Sequence of chain 27.A:
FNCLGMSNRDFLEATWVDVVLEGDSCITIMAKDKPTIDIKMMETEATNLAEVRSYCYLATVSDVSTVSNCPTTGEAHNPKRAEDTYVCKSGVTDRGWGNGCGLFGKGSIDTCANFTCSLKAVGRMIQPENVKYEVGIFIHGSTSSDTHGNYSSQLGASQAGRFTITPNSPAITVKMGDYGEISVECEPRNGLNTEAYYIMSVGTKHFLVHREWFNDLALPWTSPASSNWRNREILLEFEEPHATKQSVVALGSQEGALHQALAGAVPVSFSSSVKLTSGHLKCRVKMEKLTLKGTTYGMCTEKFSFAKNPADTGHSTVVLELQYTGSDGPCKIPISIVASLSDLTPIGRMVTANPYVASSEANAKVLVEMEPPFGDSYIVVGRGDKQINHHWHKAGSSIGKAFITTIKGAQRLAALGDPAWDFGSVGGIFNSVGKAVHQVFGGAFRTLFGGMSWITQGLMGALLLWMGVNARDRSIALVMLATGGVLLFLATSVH

The small molecule below binds the protein below.
Small molecule (SMILES): CC(=O)N[C@@H]1[C@@H](O)[C@H](O)[C@@H](CO)O[C@H]1O

Binding-site contacts:
Ligand atom C1 contacts residue ASN118 of chain 27.A at 1.4 Å.
Ligand atom O5 contacts residue THR89 of chain 27.A at 4.5 Å.
Ligand atom C6 contacts residue PHE119 of chain 27.A at 4.2 Å (hydrophobic).
Ligand atom O7 contacts residue ASP67 of chain 27.A at 2.8 Å (salt-bridge).
Ligand atom C8 contacts residue SER66 of chain 27.A at 3.3 Å.
Ligand atom C7 contacts residue ASP67 of chain 27.A at 3.3 Å.
Ligand atom C7 contacts residue TYR90 of chain 27.A at 4.2 Å (hydrophobic).
Ligand atom C8 contacts residue ASP67 of chain 27.A at 3.3 Å.
Ligand atom C5 contacts residue THR120 of chain 27.A at 4.0 Å.
Ligand atom C4 contacts residue ASN118 of chain 27.A at 4.2 Å.
Ligand atom O7 contacts residue ASN118 of chain 27.A at 4.3 Å.
Ligand atom C7 contacts residue ASN118 of chain 27.A at 3.4 Å.
Ligand atom O5 contacts residue PHE119 of chain 27.A at 4.1 Å.
Ligand atom C1 contacts residue THR120 of chain 27.A at 4.4 Å.
Ligand atom O7 contacts residue TYR90 of chain 27.A at 3.8 Å.
Ligand atom N2 contacts residue ASN118 of chain 27.A at 2.9 Å (h-bond).
Ligand atom C8 contacts residue ASN118 of chain 27.A at 3.6 Å.
Ligand atom O6 contacts residue THR89 of chain 27.A at 4.0 Å.
Ligand atom O5 contacts residue ASN118 of chain 27.A at 2.4 Å (h-bond).
Ligand atom N2 contacts residue ASP67 of chain 27.A at 4.5 Å.
Ligand atom O6 contacts residue THR120 of chain 27.A at 3.1 Å (h-bond).
Ligand atom C5 contacts residue THR89 of chain 27.A at 4.5 Å.
Ligand atom O6 contacts residue PHE119 of chain 27.A at 3.0 Å (h-bond).
Ligand atom C6 contacts residue THR120 of chain 27.A at 3.4 Å.
Ligand atom C1 contacts residue THR89 of chain 27.A at 4.2 Å.
Ligand atom C2 contacts residue ASN118 of chain 27.A at 2.4 Å.
Ligand atom C5 contacts residue ASN118 of chain 27.A at 3.6 Å.
Ligand atom O5 contacts residue THR120 of chain 27.A at 3.2 Å (h-bond).
Ligand atom N2 contacts residue TYR90 of chain 27.A at 4.2 Å.
Ligand atom C3 contacts residue ASN118 of chain 27.A at 3.8 Å.